Binding-site contacts:
Ligand atom C4 contacts residue ASN7 of chain 1.E at 4.2 Å.
Ligand atom O5 contacts residue ASN7 of chain 1.E at 2.3 Å (h-bond).
Ligand atom C7 contacts residue ASN7 of chain 1.E at 4.0 Å.
Ligand atom N2 contacts residue ASN7 of chain 1.E at 3.0 Å (h-bond).
Ligand atom C5 contacts residue ASN7 of chain 1.E at 3.6 Å.
Ligand atom C1 contacts residue ASN7 of chain 1.E at 1.4 Å.
Ligand atom O5 contacts residue THR26 of chain 1.E at 3.9 Å.
Ligand atom C3 contacts residue ASN7 of chain 1.E at 3.8 Å.
Ligand atom C2 contacts residue ASN7 of chain 1.E at 2.5 Å.
Ligand atom C6 contacts residue THR26 of chain 1.E at 3.8 Å.
Ligand atom C5 contacts residue THR26 of chain 1.E at 4.4 Å.

Sequence of chain 1.E:
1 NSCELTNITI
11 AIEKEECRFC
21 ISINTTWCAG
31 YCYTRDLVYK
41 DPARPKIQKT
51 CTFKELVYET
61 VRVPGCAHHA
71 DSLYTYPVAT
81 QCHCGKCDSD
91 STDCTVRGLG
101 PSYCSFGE

A protein and the small-molecule ligand that binds it are described below.
Small molecule (SMILES): CC(=O)N[C@@H]1[C@@H](O)[C@H](O)[C@@H](CO)O[C@H]1O